The protein below binds the small molecule below.
Small molecule (SMILES): Nc1nc(N)c(C#CC2CC2)c(-c2ccccc2F)n1

Binding-site contacts:
Ligand atom C13 contacts residue NDP1 of chain 1.I at 3.8 Å.
Ligand atom C10 contacts residue ILE22 of chain 1.B at 3.7 Å (hydrophobic).
Ligand atom N01 contacts residue NDP1 of chain 1.I at 3.8 Å.
Ligand atom C03 contacts residue PHE33 of chain 1.B at 3.8 Å (hydrophobic).
Ligand atom N01 contacts residue TRP8 of chain 1.B at 3.3 Å.
Ligand atom N03 contacts residue PHE33 of chain 1.B at 3.6 Å.
Ligand atom N01 contacts residue ILE7 of chain 1.B at 3.6 Å (h-bond).
Ligand atom C14 contacts residue LEU52 of chain 1.B at 3.5 Å (hydrophobic).
Ligand atom C03 contacts residue NDP1 of chain 1.I at 3.6 Å.
Ligand atom C07 contacts residue GLN30 of chain 1.B at 3.5 Å.
Ligand atom C11 contacts residue NDP1 of chain 1.I at 3.5 Å.
Ligand atom N03 contacts residue TYR102 of chain 1.B at 3.6 Å.
Ligand atom C01 contacts residue ASP29 of chain 1.B at 3.6 Å.
Ligand atom F01 contacts residue PHE33 of chain 1.B at 3.4 Å.
Ligand atom N04 contacts residue ALA9 of chain 1.B at 3.7 Å.
Ligand atom N03 contacts residue ILE96 of chain 1.B at 3.1 Å (h-bond).
Ligand atom C01 contacts residue TRP8 of chain 1.B at 3.7 Å (hydrophobic).
Ligand atom C06 contacts residue ASP29 of chain 1.B at 3.9 Å.
Ligand atom N02 contacts residue ASP29 of chain 1.B at 2.8 Å (salt-bridge).
Ligand atom C05 contacts residue ASP29 of chain 1.B at 3.5 Å.
Ligand atom N04 contacts residue ASP29 of chain 1.B at 2.8 Å (salt-bridge).
Ligand atom C09 contacts residue ILE22 of chain 1.B at 3.8 Å (hydrophobic).
Ligand atom C12 contacts residue NDP1 of chain 1.I at 3.5 Å.
Ligand atom C14 contacts residue ILE96 of chain 1.B at 4.0 Å (hydrophobic).
Ligand atom N03 contacts residue NDP1 of chain 1.I at 3.9 Å.
Ligand atom C02 contacts residue ASP29 of chain 1.B at 3.5 Å.
Ligand atom C10 contacts residue ASP29 of chain 1.B at 3.7 Å.
Ligand atom C01 contacts residue ALA9 of chain 1.B at 3.8 Å (hydrophobic).
Ligand atom C15 contacts residue LEU52 of chain 1.B at 3.4 Å (hydrophobic).
Ligand atom C04 contacts residue ILE7 of chain 1.B at 3.8 Å (hydrophobic).
Ligand atom F01 contacts residue GLN30 of chain 1.B at 3.8 Å.
Ligand atom C04 contacts residue PHE33 of chain 1.B at 3.5 Å (hydrophobic).
Ligand atom C13 contacts residue THR48 of chain 1.B at 3.7 Å.
Ligand atom N01 contacts residue PHE33 of chain 1.B at 3.6 Å.
Ligand atom C04 contacts residue NDP1 of chain 1.I at 3.5 Å.
Ligand atom N01 contacts residue ALA9 of chain 1.B at 3.9 Å.
Ligand atom C12 contacts residue ILE96 of chain 1.B at 3.8 Å (hydrophobic).
Ligand atom N03 contacts residue ILE7 of chain 1.B at 3.0 Å (h-bond).
Ligand atom N04 contacts residue TRP8 of chain 1.B at 3.5 Å.
Ligand atom N04 contacts residue THR115 of chain 1.B at 3.5 Å (h-bond).

Sequence of chain 1.B:
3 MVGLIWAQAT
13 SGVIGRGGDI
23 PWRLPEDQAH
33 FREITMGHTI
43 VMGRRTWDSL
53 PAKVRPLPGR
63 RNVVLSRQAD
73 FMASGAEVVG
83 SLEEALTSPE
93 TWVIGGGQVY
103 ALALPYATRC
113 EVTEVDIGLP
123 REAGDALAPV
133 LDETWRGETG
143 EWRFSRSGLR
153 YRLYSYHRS